Binding-site contacts:
Ligand atom C4 contacts residue ASN153 of chain 54.E at 4.2 Å.
Ligand atom C3 contacts residue HIS149 of chain 54.E at 4.5 Å.
Ligand atom C5 contacts residue ASN153 of chain 54.E at 3.6 Å.
Ligand atom C7 contacts residue ASN153 of chain 54.E at 3.3 Å.
Ligand atom N2 contacts residue ASN153 of chain 54.E at 2.9 Å (h-bond).
Ligand atom C8 contacts residue ASN153 of chain 54.E at 4.0 Å.
Ligand atom C3 contacts residue ASN153 of chain 54.E at 3.8 Å.
Ligand atom C5 contacts residue HIS158 of chain 54.E at 4.2 Å.
Ligand atom O5 contacts residue ASN153 of chain 54.E at 2.3 Å (h-bond).
Ligand atom O6 contacts residue GLY156 of chain 54.E at 4.5 Å.
Ligand atom O5 contacts residue THR155 of chain 54.E at 4.3 Å.
Ligand atom O5 contacts residue HIS149 of chain 54.E at 3.5 Å (h-bond).
Ligand atom C1 contacts residue THR155 of chain 54.E at 4.0 Å.
Ligand atom C1 contacts residue HIS149 of chain 54.E at 3.6 Å.
Ligand atom O5 contacts residue HIS158 of chain 54.E at 3.1 Å (h-bond).
Ligand atom O7 contacts residue HIS149 of chain 54.E at 3.6 Å.
Ligand atom C8 contacts residue GLY102 of chain 54.C at 3.3 Å.
Ligand atom C1 contacts residue HIS158 of chain 54.E at 3.9 Å.
Ligand atom C2 contacts residue HIS149 of chain 54.E at 3.7 Å.
Ligand atom C1 contacts residue ASN153 of chain 54.E at 1.4 Å.
Ligand atom O6 contacts residue HIS158 of chain 54.E at 2.8 Å (h-bond).
Ligand atom O7 contacts residue ASN153 of chain 54.E at 3.3 Å (h-bond).
Ligand atom O3 contacts residue HIS149 of chain 54.E at 4.2 Å.
Ligand atom C7 contacts residue HIS149 of chain 54.E at 4.5 Å.
Ligand atom C5 contacts residue HIS149 of chain 54.E at 4.4 Å.
Ligand atom C6 contacts residue HIS149 of chain 54.E at 4.2 Å.
Ligand atom C4 contacts residue HIS149 of chain 54.E at 4.4 Å.
Ligand atom C6 contacts residue HIS158 of chain 54.E at 4.0 Å.
Ligand atom O6 contacts residue ASN153 of chain 54.E at 4.5 Å.
Ligand atom O6 contacts residue HIS149 of chain 54.E at 3.0 Å (h-bond).
Ligand atom C2 contacts residue ASN153 of chain 54.E at 2.4 Å.

Sequence of chain 54.C:
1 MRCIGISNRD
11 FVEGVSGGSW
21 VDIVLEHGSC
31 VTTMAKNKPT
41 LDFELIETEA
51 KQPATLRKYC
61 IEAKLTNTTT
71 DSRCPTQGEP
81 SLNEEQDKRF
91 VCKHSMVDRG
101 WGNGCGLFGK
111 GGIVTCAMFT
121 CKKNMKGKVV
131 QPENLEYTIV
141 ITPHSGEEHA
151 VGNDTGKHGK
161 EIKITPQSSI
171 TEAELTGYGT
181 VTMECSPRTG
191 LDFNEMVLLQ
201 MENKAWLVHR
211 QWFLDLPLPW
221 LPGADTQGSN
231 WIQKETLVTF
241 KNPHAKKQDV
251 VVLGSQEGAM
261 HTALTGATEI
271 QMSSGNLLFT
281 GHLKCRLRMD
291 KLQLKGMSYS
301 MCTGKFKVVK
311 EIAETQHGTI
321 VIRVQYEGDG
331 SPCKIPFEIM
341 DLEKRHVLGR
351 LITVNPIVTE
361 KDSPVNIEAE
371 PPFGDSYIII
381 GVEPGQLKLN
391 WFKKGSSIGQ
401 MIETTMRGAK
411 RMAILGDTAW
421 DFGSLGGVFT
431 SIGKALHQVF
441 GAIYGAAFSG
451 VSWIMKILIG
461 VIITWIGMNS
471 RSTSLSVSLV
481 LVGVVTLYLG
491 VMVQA

A protein and the small-molecule ligand that binds it are described below.
Small molecule (SMILES): CC(=O)N[C@H]1[C@H](O[C@H]2[C@H](O)[C@@H](NC(C)=O)CO[C@@H]2CO)O[C@H](CO)[C@@H](O)[C@@H]1O

Sequence of chain 54.E:
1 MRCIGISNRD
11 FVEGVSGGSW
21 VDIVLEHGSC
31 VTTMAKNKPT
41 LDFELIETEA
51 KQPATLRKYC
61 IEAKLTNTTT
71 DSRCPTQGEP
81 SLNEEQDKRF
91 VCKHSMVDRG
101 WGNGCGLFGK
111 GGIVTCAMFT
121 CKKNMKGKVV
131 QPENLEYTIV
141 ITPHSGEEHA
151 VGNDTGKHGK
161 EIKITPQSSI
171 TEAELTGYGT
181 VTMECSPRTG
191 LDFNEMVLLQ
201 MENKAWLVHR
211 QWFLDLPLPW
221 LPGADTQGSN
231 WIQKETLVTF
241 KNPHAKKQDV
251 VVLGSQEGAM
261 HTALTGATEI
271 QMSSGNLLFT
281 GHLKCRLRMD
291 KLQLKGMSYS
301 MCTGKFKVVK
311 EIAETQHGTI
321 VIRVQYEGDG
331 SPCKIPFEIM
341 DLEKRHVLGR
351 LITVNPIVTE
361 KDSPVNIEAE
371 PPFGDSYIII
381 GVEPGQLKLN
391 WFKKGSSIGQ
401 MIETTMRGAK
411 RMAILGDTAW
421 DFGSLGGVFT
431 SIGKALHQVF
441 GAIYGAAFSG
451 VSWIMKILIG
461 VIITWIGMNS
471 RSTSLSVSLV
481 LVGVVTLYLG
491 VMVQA